Binding-site contacts:
Ligand atom O9B contacts residue ILE121 of chain 3.B at 4.2 Å.
Ligand atom C8 contacts residue PRO53 of chain 3.B at 3.8 Å (hydrophobic).
Ligand atom CL2 contacts residue TYR125 of chain 3.B at 4.2 Å.
Ligand atom C1 contacts residue GLY123 of chain 3.B at 4.4 Å.
Ligand atom C2 contacts residue PRO50 of chain 3.B at 3.9 Å (hydrophobic).
Ligand atom C1 contacts residue GLY52 of chain 3.B at 4.5 Å.
Ligand atom O9A contacts residue ILE121 of chain 3.B at 3.1 Å.
Ligand atom O2 contacts residue GLY52 of chain 3.B at 4.1 Å.
Ligand atom CL1 contacts residue ILE124 of chain 3.B at 3.4 Å.
Ligand atom C1 contacts residue PRO50 of chain 3.B at 4.2 Å (hydrophobic).
Ligand atom CL1 contacts residue GLY123 of chain 3.B at 3.9 Å.
Ligand atom N9 contacts residue ILE121 of chain 3.B at 4.0 Å.
Ligand atom O9B contacts residue PRO53 of chain 3.B at 3.7 Å.
Ligand atom C1 contacts residue TYR125 of chain 3.B at 3.8 Å (hydrophobic).
Ligand atom C9 contacts residue PRO53 of chain 3.B at 4.1 Å (hydrophobic).
Ligand atom CL1 contacts residue PRO50 of chain 3.B at 3.8 Å.
Ligand atom O2 contacts residue PRO53 of chain 3.B at 3.7 Å.
Ligand atom CL2 contacts residue THR98 of chain 3.B at 4.3 Å.
Ligand atom C2 contacts residue PRO53 of chain 3.B at 4.4 Å (hydrophobic).
Ligand atom C4 contacts residue PRO50 of chain 3.B at 4.2 Å (hydrophobic).
Ligand atom CL2 contacts residue ILE121 of chain 3.B at 4.3 Å.
Ligand atom O4 contacts residue PRO50 of chain 3.B at 3.1 Å.
Ligand atom N2 contacts residue PRO50 of chain 3.B at 4.3 Å.
Ligand atom CL1 contacts residue ILE51 of chain 3.B at 4.0 Å.
Ligand atom N9 contacts residue PRO53 of chain 3.B at 4.0 Å.
Ligand atom CL2 contacts residue GLY52 of chain 3.B at 4.5 Å.
Ligand atom O2 contacts residue PRO50 of chain 3.B at 4.0 Å.
Ligand atom CL2 contacts residue GLY123 of chain 3.B at 3.8 Å.
Ligand atom CL1 contacts residue TYR125 of chain 3.B at 3.8 Å.
Ligand atom CL1 contacts residue GLY52 of chain 3.B at 3.3 Å.
Ligand atom CL1 contacts residue PRO53 of chain 3.B at 4.1 Å.
Ligand atom CL2 contacts residue PRO53 of chain 3.B at 3.5 Å.

Sequence of chain 3.B:
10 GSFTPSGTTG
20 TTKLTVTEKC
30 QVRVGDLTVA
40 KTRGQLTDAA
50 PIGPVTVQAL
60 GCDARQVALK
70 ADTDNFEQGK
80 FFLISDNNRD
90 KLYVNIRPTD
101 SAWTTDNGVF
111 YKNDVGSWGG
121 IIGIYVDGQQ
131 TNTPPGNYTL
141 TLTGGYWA

A small-molecule ligand and the protein it binds are described below.
Small molecule (SMILES): O=C(N[C@H](CO)[C@H](O)c1ccc([N+](=O)[O-])cc1)C(Cl)Cl